Sequence of chain 1.A:
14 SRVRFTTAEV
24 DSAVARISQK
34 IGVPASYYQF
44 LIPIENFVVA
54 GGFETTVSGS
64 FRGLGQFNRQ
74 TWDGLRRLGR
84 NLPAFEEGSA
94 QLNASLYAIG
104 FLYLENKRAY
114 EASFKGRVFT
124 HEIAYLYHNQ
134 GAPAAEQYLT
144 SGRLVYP

This small molecule binds to this protein.
Small molecule (SMILES): CC(=O)N[C@@H]1[C@@H](O)[C@H](O[C@@H]2O[C@H](CO)[C@@H](O[C@@H]3O[C@H](CO)[C@@H](O[C@@H]4O[C@H](CO)[C@@H](O)[C@H](O)[C@H]4NC(C)=O)[C@H](O)[C@H]3NC(C)=O)[C@H](O)[C@H]2NC(C)=O)[C@@H](CO)O[C@H]1O

Binding-site contacts:
Ligand atom O7 contacts residue ASN71 of chain 1.A at 3.1 Å (h-bond).
Ligand atom C3 contacts residue GLU108 of chain 1.A at 3.2 Å.
Ligand atom O4 contacts residue PHE64 of chain 1.A at 3.4 Å.
Ligand atom O6 contacts residue GLN69 of chain 1.A at 3.0 Å (h-bond).
Ligand atom C2 contacts residue GLU108 of chain 1.A at 3.7 Å.
Ligand atom O4 contacts residue GLN133 of chain 1.A at 3.7 Å.
Ligand atom O7 contacts residue PHE70 of chain 1.A at 3.5 Å.
Ligand atom C1 contacts residue GLY134 of chain 1.A at 3.9 Å.
Ligand atom O7 contacts residue THR74 of chain 1.A at 3.6 Å.
Ligand atom O6 contacts residue GLY134 of chain 1.A at 3.9 Å.
Ligand atom C6 contacts residue GLN69 of chain 1.A at 3.7 Å.
Ligand atom C8 contacts residue GLU108 of chain 1.A at 3.5 Å.
Ligand atom C7 contacts residue GLU108 of chain 1.A at 3.7 Å.
Ligand atom C8 contacts residue HIS131 of chain 1.A at 3.4 Å.
Ligand atom O5 contacts residue ASN132 of chain 1.A at 3.5 Å (h-bond).
Ligand atom C4 contacts residue ASN132 of chain 1.A at 3.4 Å.
Ligand atom C5 contacts residue PHE64 of chain 1.A at 3.6 Å (hydrophobic).
Ligand atom O4 contacts residue ASN132 of chain 1.A at 3.8 Å.
Ligand atom O4 contacts residue GLY134 of chain 1.A at 3.4 Å.
Ligand atom C8 contacts residue GLY77 of chain 1.A at 3.6 Å.
Ligand atom C8 contacts residue LEU78 of chain 1.A at 3.6 Å (hydrophobic).
Ligand atom O6 contacts residue ALA135 of chain 1.A at 3.0 Å (h-bond).
Ligand atom O5 contacts residue ALA135 of chain 1.A at 3.9 Å.
Ligand atom O3 contacts residue LEU81 of chain 1.A at 3.8 Å.
Ligand atom O7 contacts residue GLY77 of chain 1.A at 3.3 Å.
Ligand atom O6 contacts residue ASN109 of chain 1.A at 3.9 Å.
Ligand atom C3 contacts residue THR74 of chain 1.A at 3.7 Å.
Ligand atom C8 contacts residue GLN69 of chain 1.A at 3.6 Å.
Ligand atom C1 contacts residue ASN132 of chain 1.A at 3.3 Å.
Ligand atom C7 contacts residue HIS131 of chain 1.A at 3.8 Å.
Ligand atom O5 contacts residue GLY134 of chain 1.A at 3.2 Å.
Ligand atom O3 contacts residue GLU108 of chain 1.A at 2.7 Å (salt-bridge).
Ligand atom C8 contacts residue THR74 of chain 1.A at 3.5 Å.
Ligand atom N2 contacts residue HIS131 of chain 1.A at 3.2 Å (h-bond).
Ligand atom N2 contacts residue GLU108 of chain 1.A at 2.8 Å (salt-bridge).
Ligand atom O3 contacts residue PRO136 of chain 1.A at 3.8 Å.
Ligand atom C5 contacts residue GLN133 of chain 1.A at 3.6 Å.
Ligand atom O3 contacts residue THR74 of chain 1.A at 2.6 Å (h-bond).
Ligand atom C3 contacts residue GLY134 of chain 1.A at 3.9 Å.
Ligand atom C7 contacts residue GLY77 of chain 1.A at 3.8 Å.